Sequence of chain 13.A:
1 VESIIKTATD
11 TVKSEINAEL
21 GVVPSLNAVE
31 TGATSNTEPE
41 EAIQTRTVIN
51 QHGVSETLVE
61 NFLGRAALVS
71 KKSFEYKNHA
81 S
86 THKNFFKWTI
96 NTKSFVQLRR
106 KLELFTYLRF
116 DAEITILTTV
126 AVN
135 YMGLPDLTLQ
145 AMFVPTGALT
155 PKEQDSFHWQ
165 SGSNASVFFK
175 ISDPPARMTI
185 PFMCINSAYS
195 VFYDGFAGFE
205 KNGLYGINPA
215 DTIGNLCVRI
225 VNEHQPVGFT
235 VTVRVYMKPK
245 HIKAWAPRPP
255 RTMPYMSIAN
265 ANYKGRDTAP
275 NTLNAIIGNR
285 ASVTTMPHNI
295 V

Sequence of chain 13.C:
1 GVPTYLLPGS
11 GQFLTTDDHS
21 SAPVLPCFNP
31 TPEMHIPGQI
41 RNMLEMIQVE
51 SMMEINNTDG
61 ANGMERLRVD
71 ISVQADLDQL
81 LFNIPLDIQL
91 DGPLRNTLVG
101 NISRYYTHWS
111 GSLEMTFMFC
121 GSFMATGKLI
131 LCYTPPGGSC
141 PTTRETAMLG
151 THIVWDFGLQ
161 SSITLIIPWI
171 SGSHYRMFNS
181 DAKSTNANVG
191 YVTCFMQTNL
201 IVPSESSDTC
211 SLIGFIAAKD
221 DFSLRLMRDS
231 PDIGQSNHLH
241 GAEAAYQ

The protein below binds the small molecule below.
Small molecule (SMILES): CC(=O)N[C@H]1[C@H]([C@H](O)[C@H](O)CO)O[C@@](OC[C@H]2O[C@@H](O[C@H]3[C@H](O)[C@@H](O)[C@H](O)O[C@@H]3CO)[C@H](O)[C@@H](O)[C@H]2O)(C(=O)O)C[C@@H]1O

Binding-site contacts:
Ligand atom C4 contacts residue PRO274 of chain 13.A at 4.0 Å (hydrophobic).
Ligand atom C3 contacts residue PRO274 of chain 13.A at 4.1 Å (hydrophobic).
Ligand atom O6 contacts residue PRO274 of chain 13.A at 3.7 Å.
Ligand atom N5 contacts residue ASN275 of chain 13.A at 3.6 Å (h-bond).
Ligand atom N5 contacts residue PRO231 of chain 13.C at 2.9 Å (h-bond).
Ligand atom O3 contacts residue ASP91 of chain 13.C at 4.0 Å.
Ligand atom O4 contacts residue ARG95 of chain 13.C at 3.6 Å (salt-bridge).
Ligand atom C1 contacts residue ARG104 of chain 13.C at 3.6 Å.
Ligand atom C5 contacts residue PRO231 of chain 13.C at 3.7 Å (hydrophobic).
Ligand atom O4 contacts residue PRO231 of chain 13.C at 3.8 Å.
Ligand atom O10 contacts residue ARG270 of chain 13.A at 3.3 Å.
Ligand atom C3 contacts residue ARG104 of chain 13.C at 3.8 Å.
Ligand atom C10 contacts residue ASN275 of chain 13.A at 3.3 Å.
Ligand atom C11 contacts residue PRO231 of chain 13.C at 3.7 Å (hydrophobic).
Ligand atom C3 contacts residue ASP232 of chain 13.C at 4.0 Å.
Ligand atom O6 contacts residue ASP91 of chain 13.C at 3.1 Å.
Ligand atom C4 contacts residue ASP91 of chain 13.C at 3.2 Å.
Ligand atom O4 contacts residue ASP91 of chain 13.C at 2.7 Å (salt-bridge).
Ligand atom C3 contacts residue PRO274 of chain 13.A at 3.8 Å (hydrophobic).
Ligand atom O1B contacts residue ARG104 of chain 13.C at 2.8 Å (salt-bridge).
Ligand atom C11 contacts residue ASP232 of chain 13.C at 3.8 Å.
Ligand atom C5 contacts residue ASN275 of chain 13.A at 3.6 Å.
Ligand atom O3 contacts residue PRO274 of chain 13.A at 3.8 Å.
Ligand atom O10 contacts residue ASN275 of chain 13.A at 2.9 Å (h-bond).
Ligand atom O7 contacts residue PRO274 of chain 13.A at 3.4 Å.
Ligand atom C5 contacts residue PRO274 of chain 13.A at 4.0 Å (hydrophobic).
Ligand atom C3 contacts residue ARG95 of chain 13.C at 3.9 Å.
Ligand atom O4 contacts residue ASN275 of chain 13.A at 3.0 Å (h-bond).
Ligand atom C4 contacts residue PRO231 of chain 13.C at 3.5 Å (hydrophobic).
Ligand atom C11 contacts residue ILE233 of chain 13.C at 3.8 Å (hydrophobic).
Ligand atom C10 contacts residue PRO231 of chain 13.C at 3.8 Å (hydrophobic).
Ligand atom O3 contacts residue GLY282 of chain 13.A at 3.4 Å.
Ligand atom C11 contacts residue GLY234 of chain 13.C at 3.8 Å.
Ligand atom C4 contacts residue ASN275 of chain 13.A at 3.8 Å.
Ligand atom C6 contacts residue ASP91 of chain 13.C at 3.8 Å.
Ligand atom C4 contacts residue ASP232 of chain 13.C at 3.5 Å.
Ligand atom N5 contacts residue ASP232 of chain 13.C at 4.1 Å.
Ligand atom O7 contacts residue ARG270 of chain 13.A at 3.8 Å.
Ligand atom O4 contacts residue ASP232 of chain 13.C at 2.7 Å (salt-bridge).
Ligand atom C4 contacts residue ARG104 of chain 13.C at 3.9 Å.